Binding-site contacts:
Ligand atom C8 contacts residue DSN5 of chain 1.F at 3.4 Å.
Ligand atom O1 contacts residue PRO184 of chain 1.E at 3.7 Å.
Ligand atom C7 contacts residue QUI1 of chain 1.V at 4.1 Å.
Ligand atom N1 contacts residue MVA8 of chain 1.F at 3.5 Å.
Ligand atom C5 contacts residue QUI1 of chain 1.V at 4.0 Å.
Ligand atom O1 contacts residue DSN1 of chain 1.F at 2.3 Å (h-bond).
Ligand atom C2 contacts residue DSN5 of chain 1.F at 4.0 Å.
Ligand atom O1 contacts residue MVA8 of chain 1.F at 3.6 Å.
Ligand atom C contacts residue DSN1 of chain 1.F at 1.3 Å.
Ligand atom C contacts residue MVA8 of chain 1.F at 3.2 Å.
Ligand atom O1 contacts residue GLN173 of chain 1.E at 3.0 Å (h-bond).
Ligand atom C contacts residue QUI1 of chain 1.V at 3.7 Å.
Ligand atom C3 contacts residue PRO184 of chain 1.E at 4.4 Å (hydrophobic).
Ligand atom C9 contacts residue DSN5 of chain 1.F at 3.4 Å.
Ligand atom C9 contacts residue DSN1 of chain 1.F at 4.1 Å.
Ligand atom C10 contacts residue QUI1 of chain 1.V at 3.4 Å.
Ligand atom C8 contacts residue MVA8 of chain 1.F at 3.8 Å.
Ligand atom C8 contacts residue QUI1 of chain 1.V at 3.7 Å.
Ligand atom N1 contacts residue DSN1 of chain 1.F at 2.8 Å (h-bond).
Ligand atom C8 contacts residue ALA6 of chain 1.F at 4.3 Å (hydrophobic).
Ligand atom C7 contacts residue DSN5 of chain 1.F at 4.2 Å.
Ligand atom C3 contacts residue DSN1 of chain 1.F at 3.7 Å.
Ligand atom N4 contacts residue QUI1 of chain 1.V at 3.1 Å.
Ligand atom C2 contacts residue QUI1 of chain 1.V at 3.5 Å.
Ligand atom C3 contacts residue QUI1 of chain 1.V at 3.3 Å.
Ligand atom N1 contacts residue QUI1 of chain 1.V at 3.5 Å.
Ligand atom O1 contacts residue QUI1 of chain 1.V at 3.8 Å.
Ligand atom C contacts residue GLN173 of chain 1.E at 4.0 Å.
Ligand atom O1 contacts residue ILE183 of chain 1.E at 4.5 Å.
Ligand atom C9 contacts residue MVA8 of chain 1.F at 4.0 Å.
Ligand atom C10 contacts residue DSN5 of chain 1.F at 4.2 Å.
Ligand atom C2 contacts residue DSN1 of chain 1.F at 2.4 Å.
Ligand atom C6 contacts residue QUI1 of chain 1.V at 4.3 Å.
Ligand atom N1 contacts residue DSN5 of chain 1.F at 3.2 Å (h-bond).
Ligand atom C9 contacts residue QUI1 of chain 1.V at 3.4 Å.
Ligand atom C2 contacts residue MVA8 of chain 1.F at 3.6 Å.

The protein below binds the small molecule below.
Small molecule (SMILES): O=C(O)c1cnc2ccccc2n1

Sequence of chain 1.E:
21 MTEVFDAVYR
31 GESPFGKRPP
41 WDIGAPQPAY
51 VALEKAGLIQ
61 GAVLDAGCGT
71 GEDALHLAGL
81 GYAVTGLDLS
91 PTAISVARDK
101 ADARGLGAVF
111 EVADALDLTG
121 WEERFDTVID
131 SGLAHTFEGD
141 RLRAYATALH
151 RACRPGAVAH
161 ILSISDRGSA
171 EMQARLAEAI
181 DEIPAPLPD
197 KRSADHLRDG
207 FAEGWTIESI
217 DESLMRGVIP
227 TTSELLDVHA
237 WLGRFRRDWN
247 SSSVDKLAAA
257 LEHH

Sequence of chain 1.F:
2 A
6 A